Binding-site contacts:
Ligand atom O5 contacts residue ASN85 of chain 1.C at 2.4 Å (h-bond).
Ligand atom C3 contacts residue ASN85 of chain 1.C at 3.7 Å.
Ligand atom C4 contacts residue GLN63 of chain 1.C at 4.2 Å.
Ligand atom O4 contacts residue GLN63 of chain 1.C at 3.6 Å.
Ligand atom C4 contacts residue ASN85 of chain 1.C at 4.2 Å.
Ligand atom N2 contacts residue GLN83 of chain 1.C at 4.0 Å.
Ligand atom C7 contacts residue GLN83 of chain 1.C at 4.2 Å.
Ligand atom N2 contacts residue ASN176 of chain 1.C at 4.4 Å.
Ligand atom C7 contacts residue ASN85 of chain 1.C at 3.8 Å.
Ligand atom O5 contacts residue VAL89 of chain 1.C at 4.2 Å.
Ligand atom O7 contacts residue ASN85 of chain 1.C at 4.4 Å.
Ligand atom C1 contacts residue VAL89 of chain 1.C at 4.2 Å (hydrophobic).
Ligand atom C3 contacts residue GLN63 of chain 1.C at 3.8 Å.
Ligand atom C8 contacts residue GLN83 of chain 1.C at 3.4 Å.
Ligand atom O3 contacts residue HIS177 of chain 1.C at 4.2 Å.
Ligand atom C2 contacts residue ASN85 of chain 1.C at 2.4 Å.
Ligand atom C2 contacts residue HIS177 of chain 1.C at 4.3 Å.
Ligand atom C8 contacts residue ASN85 of chain 1.C at 4.1 Å.
Ligand atom O3 contacts residue GLN63 of chain 1.C at 4.3 Å.
Ligand atom C7 contacts residue ASN176 of chain 1.C at 4.5 Å.
Ligand atom C1 contacts residue ASN85 of chain 1.C at 1.4 Å.
Ligand atom C5 contacts residue ASN85 of chain 1.C at 3.6 Å.
Ligand atom N2 contacts residue ASN85 of chain 1.C at 2.8 Å (h-bond).
Ligand atom O7 contacts residue ASN176 of chain 1.C at 4.1 Å.
Ligand atom C7 contacts residue HIS177 of chain 1.C at 4.1 Å.
Ligand atom O7 contacts residue HIS177 of chain 1.C at 2.9 Å.
Ligand atom C8 contacts residue GLN84 of chain 1.C at 3.9 Å.

The small molecule below binds the protein below.
Small molecule (SMILES): CC(=O)N[C@@H]1[C@@H](O)[C@H](O)[C@@H](CO)O[C@H]1O

Sequence of chain 1.C:
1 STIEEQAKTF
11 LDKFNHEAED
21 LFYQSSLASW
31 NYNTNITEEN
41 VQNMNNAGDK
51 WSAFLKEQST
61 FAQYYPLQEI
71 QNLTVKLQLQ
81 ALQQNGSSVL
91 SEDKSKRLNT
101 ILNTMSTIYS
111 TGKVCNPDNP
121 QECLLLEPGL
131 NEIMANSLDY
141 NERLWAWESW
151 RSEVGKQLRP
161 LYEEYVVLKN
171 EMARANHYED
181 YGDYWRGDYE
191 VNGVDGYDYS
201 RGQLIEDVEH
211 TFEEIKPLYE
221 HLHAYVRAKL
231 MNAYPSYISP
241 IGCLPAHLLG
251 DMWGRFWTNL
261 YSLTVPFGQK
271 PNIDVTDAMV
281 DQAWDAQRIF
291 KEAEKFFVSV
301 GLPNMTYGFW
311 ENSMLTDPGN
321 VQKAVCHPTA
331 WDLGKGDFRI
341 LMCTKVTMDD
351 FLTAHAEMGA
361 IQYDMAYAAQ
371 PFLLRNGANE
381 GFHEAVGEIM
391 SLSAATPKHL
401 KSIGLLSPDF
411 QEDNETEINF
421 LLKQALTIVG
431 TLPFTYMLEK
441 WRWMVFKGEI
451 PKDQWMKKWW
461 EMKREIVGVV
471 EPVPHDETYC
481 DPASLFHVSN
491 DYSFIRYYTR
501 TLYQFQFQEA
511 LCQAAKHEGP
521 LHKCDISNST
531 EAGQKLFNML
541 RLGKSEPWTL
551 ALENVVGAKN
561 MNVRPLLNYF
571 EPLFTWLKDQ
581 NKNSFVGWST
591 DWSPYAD